Sequence of chain 1.B:
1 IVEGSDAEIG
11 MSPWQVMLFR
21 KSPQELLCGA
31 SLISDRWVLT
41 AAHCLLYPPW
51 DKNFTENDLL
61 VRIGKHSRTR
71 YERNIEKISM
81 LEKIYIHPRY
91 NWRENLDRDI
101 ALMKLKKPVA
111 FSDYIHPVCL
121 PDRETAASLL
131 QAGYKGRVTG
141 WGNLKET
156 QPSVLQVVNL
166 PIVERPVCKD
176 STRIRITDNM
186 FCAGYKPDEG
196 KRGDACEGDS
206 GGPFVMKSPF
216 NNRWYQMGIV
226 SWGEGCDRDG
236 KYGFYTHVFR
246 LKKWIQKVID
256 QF

This protein binds this small molecule.
Small molecule (SMILES): CC(=O)N[C@@H]1[C@@H](O)[C@H](O)[C@@H](CO)O[C@H]1O

Binding-site contacts:
Ligand atom N2 contacts residue ASN53 of chain 1.B at 3.2 Å (h-bond).
Ligand atom O7 contacts residue ASN53 of chain 1.B at 3.7 Å.
Ligand atom C8 contacts residue PRO48 of chain 1.B at 4.4 Å (hydrophobic).
Ligand atom O6 contacts residue THR55 of chain 1.B at 3.5 Å.
Ligand atom C3 contacts residue ASN53 of chain 1.B at 3.8 Å.
Ligand atom C8 contacts residue LEU46 of chain 1.B at 4.0 Å (hydrophobic).
Ligand atom C1 contacts residue ASN53 of chain 1.B at 1.5 Å.
Ligand atom C5 contacts residue ASN53 of chain 1.B at 3.6 Å.
Ligand atom C7 contacts residue LEU46 of chain 1.B at 4.2 Å (hydrophobic).
Ligand atom C4 contacts residue ASN53 of chain 1.B at 4.2 Å.
Ligand atom C2 contacts residue ASN53 of chain 1.B at 2.5 Å.
Ligand atom C7 contacts residue ASN53 of chain 1.B at 3.7 Å.
Ligand atom O5 contacts residue ASN53 of chain 1.B at 2.3 Å (h-bond).